Sequence of chain 5.A:
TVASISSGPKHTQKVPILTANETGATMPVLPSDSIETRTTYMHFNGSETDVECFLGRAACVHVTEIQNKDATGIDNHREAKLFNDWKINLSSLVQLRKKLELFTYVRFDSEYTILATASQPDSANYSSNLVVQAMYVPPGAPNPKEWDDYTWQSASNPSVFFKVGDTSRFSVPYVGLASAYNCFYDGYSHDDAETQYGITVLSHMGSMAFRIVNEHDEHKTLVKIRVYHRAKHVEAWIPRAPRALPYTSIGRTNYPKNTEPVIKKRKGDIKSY

A small-molecule ligand and the protein it binds are described below.
Small molecule (SMILES): Cc1cc(CCCCCOc2ccc(C3=NCCO3)cc2)on1

Sequence of chain 5.C:
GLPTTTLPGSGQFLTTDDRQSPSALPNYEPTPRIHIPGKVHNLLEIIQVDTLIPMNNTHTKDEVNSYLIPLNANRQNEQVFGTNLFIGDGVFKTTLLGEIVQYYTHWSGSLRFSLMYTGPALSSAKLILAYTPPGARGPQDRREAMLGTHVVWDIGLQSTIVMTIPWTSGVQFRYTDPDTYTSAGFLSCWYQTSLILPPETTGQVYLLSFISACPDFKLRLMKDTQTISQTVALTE

Binding-site contacts:
Ligand atom C4A contacts residue PRO174 of chain 5.A at 3.1 Å (hydrophobic).
Ligand atom C4B contacts residue PHE186 of chain 5.A at 3.6 Å (hydrophobic).
Ligand atom C5A contacts residue VAL176 of chain 5.A at 3.6 Å (hydrophobic).
Ligand atom C4B contacts residue TYR152 of chain 5.A at 3.8 Å (hydrophobic).
Ligand atom C2C contacts residue MET221 of chain 5.A at 3.8 Å (hydrophobic).
Ligand atom C5A contacts residue PHE186 of chain 5.A at 3.5 Å (hydrophobic).
Ligand atom C5 contacts residue LEU106 of chain 5.A at 3.8 Å (hydrophobic).
Ligand atom C1B contacts residue TYR128 of chain 5.A at 3.6 Å (hydrophobic).
Ligand atom N3A contacts residue TYR152 of chain 5.A at 3.5 Å.
Ligand atom C4 contacts residue LEU106 of chain 5.A at 3.9 Å (hydrophobic).
Ligand atom C6B contacts residue TYR128 of chain 5.A at 3.3 Å (hydrophobic).
Ligand atom O1 contacts residue LEU106 of chain 5.A at 3.8 Å.
Ligand atom C4C contacts residue VAL191 of chain 5.A at 3.0 Å (hydrophobic).
Ligand atom C1C contacts residue LEU106 of chain 5.A at 3.8 Å (hydrophobic).
Ligand atom C3C contacts residue TYR128 of chain 5.A at 3.4 Å (hydrophobic).
Ligand atom C1B contacts residue ILE104 of chain 5.A at 4.0 Å (hydrophobic).
Ligand atom C6B contacts residue ILE104 of chain 5.A at 3.6 Å (hydrophobic).
Ligand atom C2C contacts residue TYR197 of chain 5.A at 3.7 Å (hydrophobic).
Ligand atom O1B contacts residue ILE104 of chain 5.A at 3.9 Å.
Ligand atom N2 contacts residue LEU106 of chain 5.A at 3.8 Å.
Ligand atom N3A contacts residue ALA24 of chain 5.C at 3.8 Å.
Ligand atom C2A contacts residue TYR152 of chain 5.A at 3.6 Å (hydrophobic).
Ligand atom O1B contacts residue TYR128 of chain 5.A at 3.4 Å (h-bond).
Ligand atom C3B contacts residue VAL188 of chain 5.A at 3.8 Å (hydrophobic).
Ligand atom C5B contacts residue PHE186 of chain 5.A at 3.9 Å (hydrophobic).
Ligand atom C2B contacts residue VAL188 of chain 5.A at 3.5 Å (hydrophobic).
Ligand atom C5A contacts residue ALA150 of chain 5.A at 3.6 Å (hydrophobic).
Ligand atom C2A contacts residue PHE186 of chain 5.A at 3.3 Å (hydrophobic).
Ligand atom O1 contacts residue MET221 of chain 5.A at 3.8 Å.
Ligand atom C5B contacts residue TYR128 of chain 5.A at 4.0 Å (hydrophobic).
Ligand atom N3A contacts residue PRO174 of chain 5.A at 3.7 Å.
Ligand atom C1B contacts residue VAL188 of chain 5.A at 3.8 Å (hydrophobic).
Ligand atom N3A contacts residue PHE186 of chain 5.A at 4.0 Å.
Ligand atom C5B contacts residue MET224 of chain 5.A at 3.9 Å (hydrophobic).
Ligand atom C4 contacts residue TYR197 of chain 5.A at 3.8 Å (hydrophobic).
Ligand atom C5C contacts residue VAL191 of chain 5.A at 3.8 Å (hydrophobic).
Ligand atom C3B contacts residue TYR152 of chain 5.A at 3.7 Å (hydrophobic).
Ligand atom C1C contacts residue TYR128 of chain 5.A at 3.7 Å (hydrophobic).
Ligand atom O1A contacts residue PHE186 of chain 5.A at 3.0 Å.
Ligand atom C4C contacts residue VAL188 of chain 5.A at 3.7 Å (hydrophobic).